A small-molecule ligand and the protein it binds are described below.
Small molecule (SMILES): OC[C@H]1O[C@@H](O)[C@H](O)[C@@H](O)[C@@H]1O

Sequence of chain 4.A:
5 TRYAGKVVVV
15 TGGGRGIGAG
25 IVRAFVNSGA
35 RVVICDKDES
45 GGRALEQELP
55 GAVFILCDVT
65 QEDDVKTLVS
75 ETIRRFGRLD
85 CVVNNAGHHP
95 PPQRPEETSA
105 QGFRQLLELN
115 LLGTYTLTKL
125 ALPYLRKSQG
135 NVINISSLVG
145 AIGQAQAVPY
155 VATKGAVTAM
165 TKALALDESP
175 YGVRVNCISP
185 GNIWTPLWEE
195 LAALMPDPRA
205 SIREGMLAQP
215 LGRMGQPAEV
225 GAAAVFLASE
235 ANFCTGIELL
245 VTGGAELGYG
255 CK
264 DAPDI

Binding-site contacts:
Ligand atom C5 contacts residue TRP188 of chain 4.A at 3.6 Å (hydrophobic).
Ligand atom O5 contacts residue TRP188 of chain 4.A at 3.5 Å (h-bond).
Ligand atom C6 contacts residue TRP188 of chain 4.A at 3.4 Å (hydrophobic).
Ligand atom O5 contacts residue PRO190 of chain 4.A at 3.3 Å.
Ligand atom O1 contacts residue PRO190 of chain 4.A at 3.5 Å.
Ligand atom C6 contacts residue PRO190 of chain 4.A at 4.0 Å (hydrophobic).
Ligand atom O2 contacts residue PRO221 of chain 4.A at 4.4 Å.
Ligand atom O1 contacts residue TRP188 of chain 4.A at 4.0 Å.
Ligand atom O1 contacts residue GLY20 of chain 4.A at 3.4 Å.
Ligand atom C4 contacts residue TRP188 of chain 4.A at 4.2 Å (hydrophobic).
Ligand atom C6 contacts residue THR189 of chain 4.A at 3.6 Å.
Ligand atom O6 contacts residue GLU193 of chain 4.A at 2.8 Å (salt-bridge).
Ligand atom C1 contacts residue THR189 of chain 4.A at 4.0 Å.
Ligand atom O4 contacts residue TRP188 of chain 4.A at 3.4 Å (h-bond).
Ligand atom O1 contacts residue PRO221 of chain 4.A at 3.6 Å.
Ligand atom O1 contacts residue THR189 of chain 4.A at 4.0 Å.
Ligand atom C1 contacts residue TRP188 of chain 4.A at 3.5 Å (hydrophobic).
Ligand atom C5 contacts residue THR189 of chain 4.A at 4.0 Å.
Ligand atom O6 contacts residue THR189 of chain 4.A at 3.7 Å.
Ligand atom C6 contacts residue GLU193 of chain 4.A at 3.3 Å.
Ligand atom C1 contacts residue PRO221 of chain 4.A at 4.1 Å (hydrophobic).
Ligand atom C1 contacts residue PRO190 of chain 4.A at 4.0 Å (hydrophobic).
Ligand atom O5 contacts residue THR189 of chain 4.A at 3.3 Å.
Ligand atom C5 contacts residue PRO190 of chain 4.A at 4.4 Å (hydrophobic).
Ligand atom O6 contacts residue PRO190 of chain 4.A at 3.6 Å (h-bond).